Binding-site contacts:
Ligand atom N7 contacts residue ILE105 of chain 1.A at 3.7 Å.
Ligand atom O6 contacts residue VAL157 of chain 1.A at 3.6 Å (h-bond).
Ligand atom C5 contacts residue LYS135 of chain 1.A at 3.8 Å.
Ligand atom O6 contacts residue PHE156 of chain 1.A at 3.9 Å.
Ligand atom OAB contacts residue ARG169 of chain 1.A at 2.9 Å (salt-bridge).
Ligand atom OAF contacts residue ASN110 of chain 1.A at 3.5 Å (h-bond).
Ligand atom PBB contacts residue GLY109 of chain 1.A at 3.9 Å.
Ligand atom OAC contacts residue GLY109 of chain 1.A at 2.8 Å (h-bond).
Ligand atom PBB contacts residue THR111 of chain 1.A at 3.5 Å.
Ligand atom OAG contacts residue THR111 of chain 1.A at 2.8 Å (h-bond).
Ligand atom OAU contacts residue MG1 of chain 1.D at 2.2 Å.
Ligand atom CAQ contacts residue ASP107 of chain 1.A at 3.8 Å.
Ligand atom C2 contacts residue ASP163 of chain 1.A at 4.0 Å.
Ligand atom OAC contacts residue ASP107 of chain 1.A at 3.1 Å.
Ligand atom OAU contacts residue ASP104 of chain 1.A at 4.0 Å.
Ligand atom CAK contacts residue MG1 of chain 1.D at 3.2 Å.
Ligand atom O6 contacts residue LYS135 of chain 1.A at 2.4 Å (salt-bridge).
Ligand atom OAD contacts residue LEU46 of chain 1.A at 3.7 Å.
Ligand atom OAU contacts residue GLU103 of chain 1.A at 3.9 Å.
Ligand atom OAD contacts residue ARG47 of chain 1.A at 3.2 Å (salt-bridge).
Ligand atom CAJ contacts residue MG1 of chain 1.D at 3.1 Å.
Ligand atom N1 contacts residue PHE156 of chain 1.A at 3.7 Å.
Ligand atom N7 contacts residue LYS135 of chain 1.A at 3.5 Å (salt-bridge).
Ligand atom C6 contacts residue LYS135 of chain 1.A at 3.5 Å.
Ligand atom C2 contacts residue ILE162 of chain 1.A at 3.5 Å (hydrophobic).
Ligand atom N7 contacts residue ASP107 of chain 1.A at 3.5 Å (salt-bridge).
Ligand atom N1 contacts residue VAL157 of chain 1.A at 3.0 Å (h-bond).
Ligand atom OAF contacts residue SER108 of chain 1.A at 2.9 Å (h-bond).
Ligand atom CAP contacts residue MG1 of chain 1.D at 3.8 Å.
Ligand atom OAC contacts residue SER108 of chain 1.A at 2.4 Å (h-bond).
Ligand atom OAB contacts residue ASP163 of chain 1.A at 3.7 Å.
Ligand atom PBB contacts residue ASP107 of chain 1.A at 4.0 Å.
Ligand atom OAF contacts residue THR111 of chain 1.A at 3.1 Å (h-bond).
Ligand atom C8 contacts residue ASP107 of chain 1.A at 3.0 Å.
Ligand atom C5 contacts residue ILE105 of chain 1.A at 4.0 Å (hydrophobic).
Ligand atom C2 contacts residue VAL157 of chain 1.A at 3.6 Å (hydrophobic).
Ligand atom CAL contacts residue MG1 of chain 1.D at 3.7 Å.
Ligand atom CAP contacts residue GLY48 of chain 1.A at 3.5 Å.
Ligand atom O6 contacts residue GLU155 of chain 1.A at 3.0 Å (salt-bridge).
Ligand atom PBB contacts residue SER108 of chain 1.A at 3.4 Å.

Sequence of chain 1.A:
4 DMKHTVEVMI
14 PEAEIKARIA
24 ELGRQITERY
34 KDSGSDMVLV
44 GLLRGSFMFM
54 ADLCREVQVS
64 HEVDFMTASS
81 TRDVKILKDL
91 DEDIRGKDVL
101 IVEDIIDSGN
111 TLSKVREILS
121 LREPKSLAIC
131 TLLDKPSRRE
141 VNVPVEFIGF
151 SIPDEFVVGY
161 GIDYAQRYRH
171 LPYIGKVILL

A protein and the small-molecule ligand that binds it are described below.
Small molecule (SMILES): O=c1[nH]cnc2c1ncn2CCN(CCO/C=C/P(=O)(O)O)CCP(=O)(O)O